Binding-site contacts:
Ligand atom O3G contacts residue THR37 of chain 1.A at 2.8 Å (h-bond).
Ligand atom O4' contacts residue LYS119 of chain 1.A at 2.7 Å (salt-bridge).
Ligand atom O1B contacts residue LYS18 of chain 1.A at 2.6 Å (salt-bridge).
Ligand atom O3G contacts residue MG1 of chain 1.D at 2.1 Å.
Ligand atom O2' contacts residue ASP32 of chain 1.A at 3.0 Å (salt-bridge).
Ligand atom O2A contacts residue ALA20 of chain 1.A at 2.8 Å (h-bond).
Ligand atom PG contacts residue MG1 of chain 1.D at 3.1 Å.
Ligand atom C4 contacts residue LYS119 of chain 1.A at 3.2 Å.
Ligand atom O3' contacts residue ASP32 of chain 1.A at 3.2 Å (salt-bridge).
Ligand atom O2A contacts residue SER19 of chain 1.A at 3.1 Å (h-bond).
Ligand atom O1A contacts residue MG1 of chain 1.D at 3.0 Å.
Ligand atom PG contacts residue LYS18 of chain 1.A at 3.5 Å.
Ligand atom O2' contacts residue PHE30 of chain 1.A at 3.4 Å.
Ligand atom O2G contacts residue GLY14 of chain 1.A at 3.2 Å.
Ligand atom C1' contacts residue LYS119 of chain 1.A at 3.3 Å.
Ligand atom O1G contacts residue TYR34 of chain 1.A at 3.4 Å.
Ligand atom O2B contacts residue MG1 of chain 1.D at 2.1 Å.
Ligand atom O6 contacts residue ALA148 of chain 1.A at 2.8 Å (h-bond).
Ligand atom O2G contacts residue LYS18 of chain 1.A at 2.3 Å (salt-bridge).
Ligand atom N9 contacts residue LYS119 of chain 1.A at 3.1 Å (salt-bridge).
Ligand atom PB contacts residue LYS18 of chain 1.A at 3.5 Å.
Ligand atom O2A contacts residue GLY17 of chain 1.A at 3.5 Å.
Ligand atom O6 contacts residue ASN118 of chain 1.A at 3.1 Å (h-bond).
Ligand atom O2B contacts residue SER19 of chain 1.A at 2.7 Å (h-bond).
Ligand atom N2 contacts residue ASP121 of chain 1.A at 2.9 Å (salt-bridge).
Ligand atom O1B contacts residue VAL16 of chain 1.A at 3.4 Å (h-bond).
Ligand atom O2' contacts residue VAL31 of chain 1.A at 3.2 Å (h-bond).
Ligand atom N7 contacts residue ASN118 of chain 1.A at 2.9 Å (h-bond).
Ligand atom O2G contacts residue GLY62 of chain 1.A at 3.1 Å (h-bond).
Ligand atom N3B contacts residue GLY15 of chain 1.A at 3.1 Å (h-bond).
Ligand atom PB contacts residue MG1 of chain 1.D at 3.1 Å.
Ligand atom N3 contacts residue LYS119 of chain 1.A at 3.4 Å (salt-bridge).
Ligand atom N1 contacts residue ASP121 of chain 1.A at 3.1 Å (salt-bridge).
Ligand atom O1B contacts residue GLY17 of chain 1.A at 3.3 Å (h-bond).
Ligand atom O1G contacts residue PRO36 of chain 1.A at 3.3 Å.
Ligand atom N3B contacts residue MG1 of chain 1.D at 3.1 Å.
Ligand atom O3A contacts residue GLY17 of chain 1.A at 3.1 Å (h-bond).
Ligand atom O1G contacts residue GLN63 of chain 1.A at 2.4 Å (h-bond).
Ligand atom C5 contacts residue ASN118 of chain 1.A at 3.5 Å.
Ligand atom O6 contacts residue LYS119 of chain 1.A at 3.4 Å (salt-bridge).

Sequence of chain 1.A:
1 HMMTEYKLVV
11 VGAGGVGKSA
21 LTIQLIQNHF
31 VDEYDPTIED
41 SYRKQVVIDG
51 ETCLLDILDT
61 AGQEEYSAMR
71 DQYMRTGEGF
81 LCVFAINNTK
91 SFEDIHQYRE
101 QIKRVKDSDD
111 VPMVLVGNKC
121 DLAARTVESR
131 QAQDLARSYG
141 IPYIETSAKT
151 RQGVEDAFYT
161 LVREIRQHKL

A small-molecule ligand and the protein it binds are described below.
Small molecule (SMILES): Nc1nc2c(ncn2[C@@H]2O[C@H](CO[P](=O)(O)O[P](=O)(O)NP(=O)(O)O)[C@@H](O)[C@H]2O)c(=O)[nH]1